Sequence of chain 2.A:
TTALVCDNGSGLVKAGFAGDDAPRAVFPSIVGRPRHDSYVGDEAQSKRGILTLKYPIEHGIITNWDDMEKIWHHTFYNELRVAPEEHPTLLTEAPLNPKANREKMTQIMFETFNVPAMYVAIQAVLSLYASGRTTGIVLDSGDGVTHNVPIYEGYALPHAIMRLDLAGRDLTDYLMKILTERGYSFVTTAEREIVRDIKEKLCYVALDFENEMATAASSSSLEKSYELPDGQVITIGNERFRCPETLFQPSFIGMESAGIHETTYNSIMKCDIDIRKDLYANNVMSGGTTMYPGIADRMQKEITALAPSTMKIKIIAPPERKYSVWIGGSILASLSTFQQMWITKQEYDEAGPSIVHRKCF

This small molecule binds to this protein.
Small molecule (SMILES): C/C1=C/C(=O)O[C@@H]2C[C@@H](CC[C@H](C)/C=C\C=C\CC1)O[C@@](O)([C@@H]1CSC(=O)N1)C2

Binding-site contacts:
Ligand atom C6 contacts residue GLN59 of chain 2.A at 3.6 Å.
Ligand atom O5 contacts residue THR186 of chain 2.A at 2.7 Å (h-bond).
Ligand atom C11 contacts residue TYR69 of chain 2.A at 3.2 Å (hydrophobic).
Ligand atom C18 contacts residue ARG183 of chain 2.A at 3.7 Å.
Ligand atom C12 contacts residue ILE34 of chain 2.A at 3.7 Å (hydrophobic).
Ligand atom N1 contacts residue ASP157 of chain 2.A at 2.8 Å (salt-bridge).
Ligand atom O5 contacts residue ASP157 of chain 2.A at 3.7 Å.
Ligand atom C18 contacts residue TYR69 of chain 2.A at 3.4 Å (hydrophobic).
Ligand atom C19 contacts residue TYR69 of chain 2.A at 3.5 Å (hydrophobic).
Ligand atom C14 contacts residue GLY15 of chain 2.A at 3.4 Å.
Ligand atom O5 contacts residue ARG183 of chain 2.A at 3.8 Å.
Ligand atom S1 contacts residue ARG206 of chain 2.A at 3.7 Å.
Ligand atom O5 contacts residue LYS213 of chain 2.A at 3.6 Å (salt-bridge).
Ligand atom O3 contacts residue TYR69 of chain 2.A at 2.7 Å (h-bond).
Ligand atom C2 contacts residue ARG210 of chain 2.A at 3.8 Å.
Ligand atom O4 contacts residue GLU207 of chain 2.A at 2.9 Å (salt-bridge).
Ligand atom C22 contacts residue LEU67 of chain 2.A at 3.8 Å (hydrophobic).
Ligand atom C16 contacts residue ASP157 of chain 2.A at 3.6 Å.
Ligand atom N1 contacts residue ARG183 of chain 2.A at 3.8 Å.
Ligand atom C10 contacts residue GLU207 of chain 2.A at 3.5 Å.
Ligand atom C17 contacts residue TYR69 of chain 2.A at 3.6 Å (hydrophobic).
Ligand atom O1 contacts residue ATP1 of chain 2.D at 3.7 Å.
Ligand atom S1 contacts residue GLU207 of chain 2.A at 3.8 Å.
Ligand atom C15 contacts residue GLY15 of chain 2.A at 3.7 Å.
Ligand atom O5 contacts residue ARG210 of chain 2.A at 3.7 Å.
Ligand atom C20 contacts residue THR186 of chain 2.A at 3.7 Å.
Ligand atom C20 contacts residue ASP157 of chain 2.A at 3.6 Å.
Ligand atom C3 contacts residue ARG210 of chain 2.A at 3.6 Å.
Ligand atom C13 contacts residue TYR69 of chain 2.A at 3.4 Å (hydrophobic).
Ligand atom O3 contacts residue GLU207 of chain 2.A at 3.4 Å (salt-bridge).
Ligand atom C8 contacts residue GLN59 of chain 2.A at 3.6 Å.
Ligand atom C12 contacts residue TYR69 of chain 2.A at 3.2 Å (hydrophobic).
Ligand atom O1 contacts residue LEU16 of chain 2.A at 3.5 Å.
Ligand atom C18 contacts residue ASP157 of chain 2.A at 3.6 Å.
Ligand atom O4 contacts residue ARG210 of chain 2.A at 3.2 Å (salt-bridge).
Ligand atom C4 contacts residue ARG210 of chain 2.A at 3.7 Å.
Ligand atom C1 contacts residue LEU16 of chain 2.A at 3.7 Å (hydrophobic).
Ligand atom C19 contacts residue GLU207 of chain 2.A at 3.4 Å.
Ligand atom C7 contacts residue GLN59 of chain 2.A at 3.3 Å.
Ligand atom C21 contacts residue ARG210 of chain 2.A at 3.7 Å.